Sequence of chain 1.J:
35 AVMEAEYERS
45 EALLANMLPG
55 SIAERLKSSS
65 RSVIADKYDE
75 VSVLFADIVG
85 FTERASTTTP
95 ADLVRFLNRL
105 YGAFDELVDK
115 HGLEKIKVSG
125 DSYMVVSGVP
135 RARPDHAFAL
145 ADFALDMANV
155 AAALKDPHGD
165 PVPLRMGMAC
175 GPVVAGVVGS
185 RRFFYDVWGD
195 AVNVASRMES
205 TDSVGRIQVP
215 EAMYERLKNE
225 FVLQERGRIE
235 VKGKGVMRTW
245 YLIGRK

This small molecule binds to this protein.
Small molecule (SMILES): CNc1ccccc1C(=O)O[C@H]1[C@@H](O)[C@H](n2cnc3c(=O)[nH]c(N)nc32)O[C@@H]1CO[P](=O)(O)O[P](=O)(O)OP(=O)(O)O

Binding-site contacts:
Ligand atom N2 contacts residue MET128 of chain 1.I at 3.5 Å.
Ligand atom O5' contacts residue THR86 of chain 1.J at 2.9 Å.
Ligand atom PA contacts residue ARG201 of chain 1.I at 3.3 Å.
Ligand atom C2 contacts residue MET128 of chain 1.I at 3.6 Å (hydrophobic).
Ligand atom O3G contacts residue MN1 of chain 1.AB at 3.4 Å.
Ligand atom C4' contacts residue ASP125 of chain 1.J at 3.6 Å.
Ligand atom PA contacts residue MN1 of chain 1.BB at 3.4 Å.
Ligand atom O1G contacts residue LYS236 of chain 1.I at 2.8 Å (salt-bridge).
Ligand atom N1 contacts residue MET128 of chain 1.I at 3.2 Å.
Ligand atom O2' contacts residue ASN197 of chain 1.I at 3.0 Å (h-bond).
Ligand atom N2 contacts residue GLY124 of chain 1.J at 3.4 Å (h-bond).
Ligand atom O1A contacts residue ARG201 of chain 1.I at 3.5 Å (salt-bridge).
Ligand atom N2 contacts residue ASP190 of chain 1.I at 2.6 Å (salt-bridge).
Ligand atom O1B contacts residue MN1 of chain 1.AB at 3.2 Å.
Ligand atom CA2 contacts residue PHE85 of chain 1.J at 3.6 Å (hydrophobic).
Ligand atom PB contacts residue MN1 of chain 1.AB at 2.9 Å.
Ligand atom O3B contacts residue PHE85 of chain 1.J at 3.2 Å.
Ligand atom C6 contacts residue PHE79 of chain 1.I at 3.6 Å (hydrophobic).
Ligand atom O2G contacts residue ILE82 of chain 1.J at 3.5 Å (h-bond).
Ligand atom O3A contacts residue ARG201 of chain 1.I at 2.4 Å (salt-bridge).
Ligand atom O4' contacts residue ASP125 of chain 1.J at 3.1 Å.
Ligand atom N2 contacts residue LYS121 of chain 1.I at 3.5 Å (salt-bridge).
Ligand atom O3B contacts residue MN1 of chain 1.AB at 1.9 Å.
Ligand atom C4 contacts residue GLY124 of chain 1.J at 3.6 Å.
Ligand atom O3B contacts residue ASP125 of chain 1.J at 2.7 Å (salt-bridge).
Ligand atom O6 contacts residue PHE79 of chain 1.I at 3.3 Å.
Ligand atom O3G contacts residue ASP81 of chain 1.J at 3.5 Å (salt-bridge).
Ligand atom O2B contacts residue THR86 of chain 1.J at 2.9 Å (h-bond).
Ligand atom OA contacts residue THR86 of chain 1.J at 3.1 Å.
Ligand atom C2' contacts residue ASN197 of chain 1.I at 3.4 Å.
Ligand atom C2 contacts residue GLY124 of chain 1.J at 3.3 Å.
Ligand atom CA3 contacts residue TRP192 of chain 1.I at 3.6 Å (hydrophobic).
Ligand atom OA contacts residue ASN197 of chain 1.I at 3.3 Å.
Ligand atom C5' contacts residue THR86 of chain 1.J at 3.6 Å.
Ligand atom O2B contacts residue PHE85 of chain 1.J at 3.3 Å (h-bond).
Ligand atom O4' contacts residue MN1 of chain 1.BB at 2.6 Å.
Ligand atom O2G contacts residue ARG169 of chain 1.J at 3.6 Å (salt-bridge).
Ligand atom O2A contacts residue MN1 of chain 1.BB at 1.9 Å.
Ligand atom N3 contacts residue GLY124 of chain 1.J at 2.9 Å.
Ligand atom PG contacts residue MN1 of chain 1.AB at 3.6 Å.

Sequence of chain 1.I:
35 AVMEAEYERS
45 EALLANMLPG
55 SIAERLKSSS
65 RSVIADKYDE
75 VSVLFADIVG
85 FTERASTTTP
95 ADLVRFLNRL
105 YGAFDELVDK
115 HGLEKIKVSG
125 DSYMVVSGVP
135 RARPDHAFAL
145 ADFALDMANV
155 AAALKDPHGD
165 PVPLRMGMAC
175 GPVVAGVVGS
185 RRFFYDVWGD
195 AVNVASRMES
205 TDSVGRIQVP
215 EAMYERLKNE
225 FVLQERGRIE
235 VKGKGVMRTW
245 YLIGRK